This protein binds this small molecule.
Small molecule (SMILES): CCCCCCCCCCCC[N+](C)(C)CCCS(=O)(=O)O

Binding-site contacts:
Ligand atom S1 contacts residue TRP374 of chain 40.A at 4.4 Å.
Ligand atom S1 contacts residue ARG224 of chain 40.A at 4.0 Å.
Ligand atom C1 contacts residue TRP374 of chain 40.A at 3.3 Å (hydrophobic).
Ligand atom O1S contacts residue GLY222 of chain 40.A at 3.0 Å (h-bond).
Ligand atom C1 contacts residue ARG224 of chain 40.A at 4.1 Å.
Ligand atom O1S contacts residue PHE223 of chain 40.A at 3.2 Å.
Ligand atom S1 contacts residue LYS215 of chain 40.A at 4.1 Å.
Ligand atom N1 contacts residue TRP374 of chain 40.A at 3.5 Å.
Ligand atom C2 contacts residue ARG224 of chain 40.A at 4.0 Å.
Ligand atom C3 contacts residue ASP229 of chain 40.A at 4.4 Å.
Ligand atom S1 contacts residue GLY222 of chain 40.A at 3.8 Å.
Ligand atom O1S contacts residue ARG224 of chain 40.A at 2.9 Å (salt-bridge).
Ligand atom C3 contacts residue TRP374 of chain 40.A at 4.0 Å (hydrophobic).
Ligand atom O2S contacts residue LYS215 of chain 40.A at 3.1 Å (salt-bridge).
Ligand atom O3S contacts residue ARG224 of chain 40.A at 3.8 Å.
Ligand atom C2 contacts residue TRP374 of chain 40.A at 4.0 Å (hydrophobic).
Ligand atom O2S contacts residue GLY222 of chain 40.A at 3.4 Å (h-bond).
Ligand atom O1S contacts residue LYS215 of chain 40.A at 3.9 Å.
Ligand atom O1S contacts residue TRP374 of chain 40.A at 4.0 Å.

Sequence of chain 40.A:
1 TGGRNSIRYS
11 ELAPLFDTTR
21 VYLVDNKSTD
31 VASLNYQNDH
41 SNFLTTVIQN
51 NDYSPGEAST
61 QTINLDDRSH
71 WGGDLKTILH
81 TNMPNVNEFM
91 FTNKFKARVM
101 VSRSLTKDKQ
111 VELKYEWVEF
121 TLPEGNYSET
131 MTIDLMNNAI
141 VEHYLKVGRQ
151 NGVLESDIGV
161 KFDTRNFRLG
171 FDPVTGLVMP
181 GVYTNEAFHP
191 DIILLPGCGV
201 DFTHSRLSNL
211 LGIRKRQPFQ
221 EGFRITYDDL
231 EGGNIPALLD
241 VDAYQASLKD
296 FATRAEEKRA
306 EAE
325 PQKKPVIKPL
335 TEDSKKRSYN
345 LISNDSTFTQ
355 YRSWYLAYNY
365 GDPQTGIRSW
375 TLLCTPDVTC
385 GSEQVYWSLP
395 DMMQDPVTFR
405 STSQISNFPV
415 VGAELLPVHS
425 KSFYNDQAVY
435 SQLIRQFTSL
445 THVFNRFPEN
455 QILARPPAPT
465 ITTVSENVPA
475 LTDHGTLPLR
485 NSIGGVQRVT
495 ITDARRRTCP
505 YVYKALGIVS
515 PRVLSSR